Sequence of chain 1.B:
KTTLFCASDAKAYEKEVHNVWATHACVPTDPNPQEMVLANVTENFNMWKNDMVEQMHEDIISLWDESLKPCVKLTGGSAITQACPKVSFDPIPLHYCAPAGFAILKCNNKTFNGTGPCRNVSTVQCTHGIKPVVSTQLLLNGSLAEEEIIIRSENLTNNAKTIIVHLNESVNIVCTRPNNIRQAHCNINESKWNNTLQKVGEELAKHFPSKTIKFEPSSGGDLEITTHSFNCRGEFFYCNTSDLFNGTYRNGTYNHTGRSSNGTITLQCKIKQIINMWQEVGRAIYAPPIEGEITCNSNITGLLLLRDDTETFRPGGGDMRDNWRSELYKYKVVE

A small-molecule ligand and the protein it binds are described below.
Small molecule (SMILES): CC(=O)N[C@@H]1[C@@H](O)[C@H](O)[C@@H](CO)O[C@H]1O

Binding-site contacts:
Ligand atom C6 contacts residue LYS212 of chain 1.B at 4.1 Å.
Ligand atom C5 contacts residue GLU153 of chain 1.B at 4.0 Å.
Ligand atom O7 contacts residue GLU152 of chain 1.B at 3.5 Å (salt-bridge).
Ligand atom C7 contacts residue GLU174 of chain 1.B at 4.2 Å.
Ligand atom C6 contacts residue ILE154 of chain 1.B at 4.3 Å (hydrophobic).
Ligand atom O6 contacts residue ILE154 of chain 1.B at 3.4 Å (h-bond).
Ligand atom C4 contacts residue LYS212 of chain 1.B at 4.1 Å.
Ligand atom C7 contacts residue ASN173 of chain 1.B at 3.3 Å.
Ligand atom O6 contacts residue GLU153 of chain 1.B at 3.0 Å.
Ligand atom O5 contacts residue GLU153 of chain 1.B at 3.4 Å.
Ligand atom O5 contacts residue ASN173 of chain 1.B at 2.5 Å (h-bond).
Ligand atom C3 contacts residue LYS212 of chain 1.B at 4.3 Å.
Ligand atom C3 contacts residue ASN173 of chain 1.B at 3.9 Å.
Ligand atom C1 contacts residue GLU152 of chain 1.B at 4.0 Å.
Ligand atom C1 contacts residue ASN173 of chain 1.B at 1.4 Å.
Ligand atom O4 contacts residue LYS212 of chain 1.B at 3.3 Å.
Ligand atom O6 contacts residue GLU216 of chain 1.B at 2.8 Å (salt-bridge).
Ligand atom C6 contacts residue GLU153 of chain 1.B at 4.0 Å.
Ligand atom C2 contacts residue ASN173 of chain 1.B at 2.5 Å.
Ligand atom C1 contacts residue ILE154 of chain 1.B at 4.1 Å (hydrophobic).
Ligand atom C4 contacts residue GLU153 of chain 1.B at 3.9 Å.
Ligand atom C7 contacts residue GLU152 of chain 1.B at 4.5 Å.
Ligand atom O5 contacts residue GLU152 of chain 1.B at 4.4 Å.
Ligand atom O7 contacts residue ASN173 of chain 1.B at 3.2 Å (h-bond).
Ligand atom C5 contacts residue LYS212 of chain 1.B at 4.0 Å.
Ligand atom C8 contacts residue ASN173 of chain 1.B at 4.5 Å.
Ligand atom C6 contacts residue GLU216 of chain 1.B at 3.5 Å.
Ligand atom C5 contacts residue ASN173 of chain 1.B at 3.7 Å.
Ligand atom C1 contacts residue GLU153 of chain 1.B at 4.0 Å.
Ligand atom C8 contacts residue GLU174 of chain 1.B at 3.1 Å.
Ligand atom N2 contacts residue GLU174 of chain 1.B at 4.3 Å.
Ligand atom C5 contacts residue ILE154 of chain 1.B at 4.3 Å (hydrophobic).
Ligand atom O5 contacts residue ILE154 of chain 1.B at 3.3 Å (h-bond).
Ligand atom C4 contacts residue ASN173 of chain 1.B at 4.3 Å.
Ligand atom C2 contacts residue GLU152 of chain 1.B at 4.3 Å.
Ligand atom N2 contacts residue ASN173 of chain 1.B at 3.0 Å (h-bond).